This small molecule binds to this protein.
Small molecule (SMILES): CC(=O)N[C@@H]1[C@@H](O)[C@H](O)[C@@H](CO)O[C@H]1O

Binding-site contacts:
Ligand atom C4 contacts residue ASN55 of chain 1.A at 4.2 Å.
Ligand atom C7 contacts residue ASN55 of chain 1.A at 3.5 Å.
Ligand atom C3 contacts residue ASN55 of chain 1.A at 3.8 Å.
Ligand atom O5 contacts residue ARG12 of chain 1.A at 4.3 Å.
Ligand atom C1 contacts residue ASN55 of chain 1.A at 1.4 Å.
Ligand atom O7 contacts residue ASN55 of chain 1.A at 3.6 Å (h-bond).
Ligand atom C5 contacts residue ASN55 of chain 1.A at 3.7 Å.
Ligand atom C2 contacts residue ASN55 of chain 1.A at 2.5 Å.
Ligand atom C1 contacts residue ARG12 of chain 1.A at 4.0 Å.
Ligand atom N2 contacts residue ASN55 of chain 1.A at 2.9 Å (h-bond).
Ligand atom O5 contacts residue ASN55 of chain 1.A at 2.3 Å (h-bond).
Ligand atom C8 contacts residue ILE53 of chain 1.A at 4.1 Å (hydrophobic).

Sequence of chain 1.A:
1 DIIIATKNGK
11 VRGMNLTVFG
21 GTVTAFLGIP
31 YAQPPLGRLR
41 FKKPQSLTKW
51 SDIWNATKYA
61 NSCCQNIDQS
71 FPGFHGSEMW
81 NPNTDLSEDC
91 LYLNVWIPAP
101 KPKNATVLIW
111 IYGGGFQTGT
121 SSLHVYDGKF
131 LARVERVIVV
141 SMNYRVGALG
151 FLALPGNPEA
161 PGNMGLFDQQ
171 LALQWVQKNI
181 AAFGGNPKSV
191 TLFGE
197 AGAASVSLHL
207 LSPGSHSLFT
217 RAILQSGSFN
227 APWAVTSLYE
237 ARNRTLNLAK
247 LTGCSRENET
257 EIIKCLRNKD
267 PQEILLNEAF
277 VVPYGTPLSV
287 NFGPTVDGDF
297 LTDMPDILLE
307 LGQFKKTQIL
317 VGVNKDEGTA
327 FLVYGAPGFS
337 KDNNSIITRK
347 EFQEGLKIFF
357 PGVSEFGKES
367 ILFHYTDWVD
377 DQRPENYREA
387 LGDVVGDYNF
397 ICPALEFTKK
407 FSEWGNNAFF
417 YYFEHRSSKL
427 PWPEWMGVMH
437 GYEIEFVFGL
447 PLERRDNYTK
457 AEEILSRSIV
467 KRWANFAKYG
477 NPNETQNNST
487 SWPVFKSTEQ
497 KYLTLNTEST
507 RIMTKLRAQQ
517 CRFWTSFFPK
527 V